Binding-site contacts:
Ligand atom O7 contacts residue THR226 of chain 1.I at 4.3 Å.
Ligand atom C6 contacts residue LYS161 of chain 1.I at 3.6 Å.
Ligand atom C8 contacts residue GLY159 of chain 1.I at 3.7 Å.
Ligand atom O5 contacts residue LYS161 of chain 1.I at 3.4 Å.
Ligand atom C5 contacts residue ASN224 of chain 1.I at 3.6 Å.
Ligand atom C2 contacts residue ASN224 of chain 1.I at 2.6 Å.
Ligand atom N2 contacts residue ASN224 of chain 1.I at 3.1 Å (h-bond).
Ligand atom O7 contacts residue THR225 of chain 1.I at 4.3 Å.
Ligand atom C8 contacts residue ASN224 of chain 1.I at 3.4 Å.
Ligand atom O5 contacts residue ASN224 of chain 1.I at 2.3 Å (h-bond).
Ligand atom C7 contacts residue THR225 of chain 1.I at 4.4 Å.
Ligand atom C5 contacts residue GLY160 of chain 1.I at 4.2 Å.
Ligand atom C6 contacts residue GLY160 of chain 1.I at 3.5 Å.
Ligand atom O7 contacts residue GLY159 of chain 1.I at 3.4 Å (h-bond).
Ligand atom C1 contacts residue ASN224 of chain 1.I at 1.5 Å.
Ligand atom O7 contacts residue ASN224 of chain 1.I at 3.6 Å (h-bond).
Ligand atom C4 contacts residue ASN224 of chain 1.I at 4.3 Å.
Ligand atom C7 contacts residue ASN224 of chain 1.I at 3.6 Å.
Ligand atom C1 contacts residue ILE162 of chain 1.I at 4.5 Å (hydrophobic).
Ligand atom C8 contacts residue THR225 of chain 1.I at 4.4 Å.
Ligand atom C5 contacts residue LYS161 of chain 1.I at 3.6 Å.
Ligand atom C1 contacts residue LYS161 of chain 1.I at 3.7 Å.
Ligand atom C7 contacts residue GLY159 of chain 1.I at 3.8 Å.
Ligand atom C6 contacts residue GLY159 of chain 1.I at 3.9 Å.
Ligand atom O5 contacts residue GLY160 of chain 1.I at 4.2 Å.
Ligand atom C3 contacts residue ASN224 of chain 1.I at 3.9 Å.

A protein and the small-molecule ligand that binds it are described below.
Small molecule (SMILES): CC(=O)N[C@H]1[C@H](O[C@H]2[C@H](O)[C@@H](NC(C)=O)CO[C@@H]2CO)O[C@H](CO)[C@@H](O[C@@H]2O[C@H](CO)[C@@H](O)[C@H](O)[C@@H]2O)[C@@H]1O

Sequence of chain 1.I:
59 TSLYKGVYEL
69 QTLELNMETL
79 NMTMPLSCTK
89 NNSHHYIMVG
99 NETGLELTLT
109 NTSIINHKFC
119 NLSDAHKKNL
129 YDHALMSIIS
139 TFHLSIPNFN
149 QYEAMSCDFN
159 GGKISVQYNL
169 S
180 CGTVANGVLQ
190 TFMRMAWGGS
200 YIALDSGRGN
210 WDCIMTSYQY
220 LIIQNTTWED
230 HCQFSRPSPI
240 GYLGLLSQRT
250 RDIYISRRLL